Binding-site contacts:
Ligand atom O5 contacts residue ASP250 of chain 1.A at 3.6 Å.
Ligand atom O6 contacts residue GLN375 of chain 1.A at 3.3 Å.
Ligand atom C5 contacts residue ASN120 of chain 3.A at 3.7 Å.
Ligand atom O6 contacts residue ILE285 of chain 1.A at 3.4 Å (h-bond).
Ligand atom O3 contacts residue GLU294 of chain 1.A at 2.7 Å (salt-bridge).
Ligand atom O3 contacts residue GLN311 of chain 1.A at 3.6 Å.
Ligand atom O2 contacts residue LEU296 of chain 1.A at 3.4 Å.
Ligand atom C3 contacts residue GLY312 of chain 1.A at 3.4 Å.
Ligand atom C6 contacts residue PRO309 of chain 1.A at 3.5 Å (hydrophobic).
Ligand atom O3 contacts residue ASP250 of chain 1.A at 3.0 Å (salt-bridge).
Ligand atom O5 contacts residue GLN375 of chain 1.A at 3.6 Å (h-bond).
Ligand atom O2 contacts residue ASN249 of chain 1.A at 3.3 Å (h-bond).
Ligand atom O5 contacts residue GLY374 of chain 1.A at 3.3 Å.
Ligand atom O4 contacts residue GLU294 of chain 1.A at 2.9 Å (salt-bridge).
Ligand atom O3 contacts residue LEU296 of chain 1.A at 3.7 Å.
Ligand atom O4 contacts residue ILE287 of chain 1.A at 3.6 Å.
Ligand atom C6 contacts residue LEU373 of chain 1.A at 3.4 Å (hydrophobic).
Ligand atom C7 contacts residue ARG140 of chain 3.A at 3.6 Å.
Ligand atom O3 contacts residue GLY312 of chain 1.A at 3.1 Å (h-bond).
Ligand atom O7 contacts residue ASN120 of chain 3.A at 3.5 Å (h-bond).
Ligand atom C8 contacts residue ASN119 of chain 3.A at 3.6 Å.
Ligand atom C2 contacts residue ASN120 of chain 3.A at 2.4 Å.
Ligand atom O6 contacts residue ASP250 of chain 1.A at 2.6 Å (salt-bridge).
Ligand atom C4 contacts residue GLU294 of chain 1.A at 3.5 Å.
Ligand atom C7 contacts residue ASN120 of chain 3.A at 3.4 Å.
Ligand atom C1 contacts residue ASN120 of chain 3.A at 1.5 Å.
Ligand atom C6 contacts residue ILE285 of chain 1.A at 3.5 Å (hydrophobic).
Ligand atom C5 contacts residue THR310 of chain 1.A at 3.4 Å.
Ligand atom O4 contacts residue ARG247 of chain 1.A at 3.5 Å (salt-bridge).
Ligand atom O7 contacts residue ARG140 of chain 3.A at 3.0 Å (salt-bridge).
Ligand atom O5 contacts residue GLY312 of chain 1.A at 3.6 Å.
Ligand atom C6 contacts residue ASP250 of chain 1.A at 3.7 Å.
Ligand atom O5 contacts residue ASN120 of chain 3.A at 2.4 Å (h-bond).
Ligand atom O3 contacts residue ASN249 of chain 1.A at 3.0 Å (h-bond).
Ligand atom N2 contacts residue ASN120 of chain 3.A at 2.9 Å (h-bond).
Ligand atom O2 contacts residue GLY312 of chain 1.A at 3.1 Å.
Ligand atom C6 contacts residue THR310 of chain 1.A at 3.5 Å.
Ligand atom O5 contacts residue THR310 of chain 1.A at 3.4 Å (h-bond).
Ligand atom C3 contacts residue GLU294 of chain 1.A at 3.3 Å.
Ligand atom O3 contacts residue ARG283 of chain 1.A at 3.0 Å (salt-bridge).

Sequence of chain 3.A:
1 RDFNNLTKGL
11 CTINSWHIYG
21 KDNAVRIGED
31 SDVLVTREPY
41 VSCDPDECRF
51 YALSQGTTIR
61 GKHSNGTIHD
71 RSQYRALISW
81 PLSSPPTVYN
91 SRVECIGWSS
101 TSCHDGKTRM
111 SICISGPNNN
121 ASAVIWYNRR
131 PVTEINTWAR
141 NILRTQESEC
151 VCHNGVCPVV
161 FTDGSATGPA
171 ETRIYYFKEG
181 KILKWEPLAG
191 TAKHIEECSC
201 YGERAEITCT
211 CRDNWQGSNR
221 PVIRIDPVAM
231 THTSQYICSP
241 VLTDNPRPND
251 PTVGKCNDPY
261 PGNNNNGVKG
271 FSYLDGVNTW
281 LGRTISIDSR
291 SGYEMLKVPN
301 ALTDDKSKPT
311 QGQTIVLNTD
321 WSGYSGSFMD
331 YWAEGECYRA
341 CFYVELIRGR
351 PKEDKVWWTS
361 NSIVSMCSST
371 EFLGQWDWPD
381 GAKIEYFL

A protein and the small-molecule ligand that binds it are described below.
Small molecule (SMILES): CC(=O)N[C@H]1[C@H](O[C@H]2[C@H](O)[C@@H](NC(C)=O)CO[C@@H]2CO)O[C@H](CO)[C@@H](O[C@@H]2O[C@H](CO[C@H]3O[C@H](CO)[C@@H](O)[C@H](O)[C@@H]3O)[C@@H](O)[C@H](O[C@H]3O[C@H](CO)[C@@H](O)[C@H](O)[C@@H]3O[C@H]3O[C@H](CO)[C@@H](O)[C@H](O)[C@@H]3O[C@H]3O[C@H](CO)[C@@H](O)[C@H](O)[C@@H]3O)[C@@H]2O)[C@@H]1O

Sequence of chain 1.A:
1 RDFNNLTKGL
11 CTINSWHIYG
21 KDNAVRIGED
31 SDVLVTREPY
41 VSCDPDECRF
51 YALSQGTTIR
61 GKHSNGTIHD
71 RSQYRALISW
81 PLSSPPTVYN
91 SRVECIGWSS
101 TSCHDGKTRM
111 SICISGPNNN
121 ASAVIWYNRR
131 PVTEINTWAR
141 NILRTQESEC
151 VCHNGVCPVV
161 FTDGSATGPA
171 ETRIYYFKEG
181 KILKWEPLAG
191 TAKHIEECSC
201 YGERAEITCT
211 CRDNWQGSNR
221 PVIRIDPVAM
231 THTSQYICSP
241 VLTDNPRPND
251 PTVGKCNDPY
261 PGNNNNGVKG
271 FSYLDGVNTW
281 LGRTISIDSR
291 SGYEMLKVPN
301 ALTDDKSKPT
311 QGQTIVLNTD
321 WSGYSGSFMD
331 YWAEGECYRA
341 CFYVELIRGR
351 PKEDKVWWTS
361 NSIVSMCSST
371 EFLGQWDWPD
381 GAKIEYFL